A protein and the small-molecule ligand that binds it are described below.
Small molecule (SMILES): [H]/N=C(/Cc1cccc(OC)c1)NC(=O)c1cccnc1OC1CCNCC1

Binding-site contacts:
Ligand atom N3 contacts residue LEU385 of chain 1.C at 2.7 Å (h-bond).
Ligand atom C3 contacts residue GLU72 of chain 1.C at 3.5 Å.
Ligand atom C19 contacts residue PHE80 of chain 1.C at 3.8 Å (hydrophobic).
Ligand atom C15 contacts residue TYR82 of chain 1.C at 3.5 Å (hydrophobic).
Ligand atom C10 contacts residue TYR186 of chain 1.C at 3.3 Å (hydrophobic).
Ligand atom C15 contacts residue LEU292 of chain 1.C at 3.6 Å (hydrophobic).
Ligand atom C17 contacts residue LEU385 of chain 1.C at 3.4 Å (hydrophobic).
Ligand atom C contacts residue PHE78 of chain 1.C at 3.7 Å (hydrophobic).
Ligand atom C15 contacts residue LEU385 of chain 1.C at 3.5 Å (hydrophobic).
Ligand atom C3 contacts residue VAL71 of chain 1.C at 3.6 Å (hydrophobic).
Ligand atom O contacts residue SER294 of chain 1.C at 2.8 Å (h-bond).
Ligand atom C18 contacts residue LEU385 of chain 1.C at 3.6 Å (hydrophobic).
Ligand atom C3 contacts residue ASP73 of chain 1.C at 3.4 Å.
Ligand atom C18 contacts residue LEU384 of chain 1.C at 3.6 Å (hydrophobic).
Ligand atom C16 contacts residue TYR82 of chain 1.C at 3.4 Å (hydrophobic).
Ligand atom N2 contacts residue TYR309 of chain 1.C at 3.5 Å.
Ligand atom C16 contacts residue PHE80 of chain 1.C at 3.6 Å (hydrophobic).
Ligand atom C7 contacts residue TYR186 of chain 1.C at 3.8 Å (hydrophobic).
Ligand atom C16 contacts residue LEU385 of chain 1.C at 3.7 Å (hydrophobic).
Ligand atom O contacts residue PHE78 of chain 1.C at 3.4 Å.
Ligand atom C12 contacts residue LEU342 of chain 1.C at 3.6 Å (hydrophobic).
Ligand atom C13 contacts residue TYR309 of chain 1.C at 3.8 Å (hydrophobic).
Ligand atom C2 contacts residue SER294 of chain 1.C at 3.8 Å.
Ligand atom C14 contacts residue TYR290 of chain 1.C at 3.4 Å (hydrophobic).
Ligand atom C6 contacts residue TYR186 of chain 1.C at 3.8 Å (hydrophobic).
Ligand atom C11 contacts residue TYR186 of chain 1.C at 3.4 Å (hydrophobic).
Ligand atom C4 contacts residue PHE80 of chain 1.C at 3.6 Å (hydrophobic).
Ligand atom C12 contacts residue TYR309 of chain 1.C at 3.5 Å (hydrophobic).
Ligand atom C2 contacts residue PHE80 of chain 1.C at 3.5 Å (hydrophobic).
Ligand atom C4 contacts residue ASP73 of chain 1.C at 3.6 Å.
Ligand atom C1 contacts residue PHE80 of chain 1.C at 3.5 Å (hydrophobic).
Ligand atom N3 contacts residue TYR82 of chain 1.C at 3.8 Å.
Ligand atom C3 contacts residue PHE80 of chain 1.C at 3.7 Å (hydrophobic).
Ligand atom C4 contacts residue GLU72 of chain 1.C at 3.8 Å.
Ligand atom C17 contacts residue LEU363 of chain 1.C at 3.7 Å (hydrophobic).
Ligand atom C5 contacts residue PHE80 of chain 1.C at 3.8 Å (hydrophobic).
Ligand atom C17 contacts residue THR172 of chain 1.C at 3.6 Å.
Ligand atom C18 contacts residue TYR290 of chain 1.C at 3.5 Å (hydrophobic).
Ligand atom C1 contacts residue SER294 of chain 1.C at 3.7 Å.
Ligand atom C contacts residue SER294 of chain 1.C at 3.7 Å.

Sequence of chain 1.C:
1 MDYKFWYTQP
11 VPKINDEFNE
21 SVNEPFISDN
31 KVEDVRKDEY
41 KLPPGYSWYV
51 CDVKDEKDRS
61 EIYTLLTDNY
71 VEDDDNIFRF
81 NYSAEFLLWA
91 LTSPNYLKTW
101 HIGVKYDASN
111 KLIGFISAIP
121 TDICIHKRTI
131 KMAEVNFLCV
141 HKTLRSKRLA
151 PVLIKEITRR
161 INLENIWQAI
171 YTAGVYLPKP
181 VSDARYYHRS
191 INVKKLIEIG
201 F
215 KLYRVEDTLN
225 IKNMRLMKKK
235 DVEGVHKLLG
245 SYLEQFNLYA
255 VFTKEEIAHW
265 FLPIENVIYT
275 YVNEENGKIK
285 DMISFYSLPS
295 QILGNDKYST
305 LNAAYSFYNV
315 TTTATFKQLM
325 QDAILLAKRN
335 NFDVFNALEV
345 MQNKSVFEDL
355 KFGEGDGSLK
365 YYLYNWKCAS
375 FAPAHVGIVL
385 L